The protein below binds the small molecule below.
Small molecule (SMILES): CC(=O)N[C@H]1[C@H](O[C@H]2[C@H](O)[C@@H](NC(C)=O)CO[C@@H]2CO)O[C@H](CO)[C@@H](O)[C@@H]1O

Sequence of chain 1.A:
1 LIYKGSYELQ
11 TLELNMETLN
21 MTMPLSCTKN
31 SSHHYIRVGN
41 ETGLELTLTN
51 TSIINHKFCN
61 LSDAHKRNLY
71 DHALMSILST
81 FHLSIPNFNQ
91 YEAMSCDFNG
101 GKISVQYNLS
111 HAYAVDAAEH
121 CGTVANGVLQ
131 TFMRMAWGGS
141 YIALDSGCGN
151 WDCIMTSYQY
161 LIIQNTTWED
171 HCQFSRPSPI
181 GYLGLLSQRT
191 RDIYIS

Binding-site contacts:
Ligand atom C1 contacts residue ASN40 of chain 1.A at 1.5 Å.
Ligand atom C4 contacts residue ASN40 of chain 1.A at 4.4 Å.
Ligand atom C2 contacts residue ASN40 of chain 1.A at 2.5 Å.
Ligand atom C5 contacts residue ASN40 of chain 1.A at 3.8 Å.
Ligand atom N2 contacts residue ASN40 of chain 1.A at 2.9 Å (h-bond).
Ligand atom O6 contacts residue NAG2 of chain 1.G at 4.4 Å.
Ligand atom C7 contacts residue ASN40 of chain 1.A at 3.4 Å.
Ligand atom C8 contacts residue GLU41 of chain 1.A at 3.3 Å.
Ligand atom O5 contacts residue ASN40 of chain 1.A at 2.5 Å (h-bond).
Ligand atom O6 contacts residue NAG1 of chain 1.G at 3.8 Å.
Ligand atom N2 contacts residue GLU41 of chain 1.A at 4.4 Å.
Ligand atom O7 contacts residue ASN40 of chain 1.A at 3.6 Å (h-bond).
Ligand atom C3 contacts residue ASN40 of chain 1.A at 3.9 Å.